A small-molecule ligand and the protein it binds are described below.
Small molecule (SMILES): CC(=O)N[C@@H]1[C@@H](O)[C@H](O)[C@@H](CO)O[C@H]1O

Sequence of chain 1.A:
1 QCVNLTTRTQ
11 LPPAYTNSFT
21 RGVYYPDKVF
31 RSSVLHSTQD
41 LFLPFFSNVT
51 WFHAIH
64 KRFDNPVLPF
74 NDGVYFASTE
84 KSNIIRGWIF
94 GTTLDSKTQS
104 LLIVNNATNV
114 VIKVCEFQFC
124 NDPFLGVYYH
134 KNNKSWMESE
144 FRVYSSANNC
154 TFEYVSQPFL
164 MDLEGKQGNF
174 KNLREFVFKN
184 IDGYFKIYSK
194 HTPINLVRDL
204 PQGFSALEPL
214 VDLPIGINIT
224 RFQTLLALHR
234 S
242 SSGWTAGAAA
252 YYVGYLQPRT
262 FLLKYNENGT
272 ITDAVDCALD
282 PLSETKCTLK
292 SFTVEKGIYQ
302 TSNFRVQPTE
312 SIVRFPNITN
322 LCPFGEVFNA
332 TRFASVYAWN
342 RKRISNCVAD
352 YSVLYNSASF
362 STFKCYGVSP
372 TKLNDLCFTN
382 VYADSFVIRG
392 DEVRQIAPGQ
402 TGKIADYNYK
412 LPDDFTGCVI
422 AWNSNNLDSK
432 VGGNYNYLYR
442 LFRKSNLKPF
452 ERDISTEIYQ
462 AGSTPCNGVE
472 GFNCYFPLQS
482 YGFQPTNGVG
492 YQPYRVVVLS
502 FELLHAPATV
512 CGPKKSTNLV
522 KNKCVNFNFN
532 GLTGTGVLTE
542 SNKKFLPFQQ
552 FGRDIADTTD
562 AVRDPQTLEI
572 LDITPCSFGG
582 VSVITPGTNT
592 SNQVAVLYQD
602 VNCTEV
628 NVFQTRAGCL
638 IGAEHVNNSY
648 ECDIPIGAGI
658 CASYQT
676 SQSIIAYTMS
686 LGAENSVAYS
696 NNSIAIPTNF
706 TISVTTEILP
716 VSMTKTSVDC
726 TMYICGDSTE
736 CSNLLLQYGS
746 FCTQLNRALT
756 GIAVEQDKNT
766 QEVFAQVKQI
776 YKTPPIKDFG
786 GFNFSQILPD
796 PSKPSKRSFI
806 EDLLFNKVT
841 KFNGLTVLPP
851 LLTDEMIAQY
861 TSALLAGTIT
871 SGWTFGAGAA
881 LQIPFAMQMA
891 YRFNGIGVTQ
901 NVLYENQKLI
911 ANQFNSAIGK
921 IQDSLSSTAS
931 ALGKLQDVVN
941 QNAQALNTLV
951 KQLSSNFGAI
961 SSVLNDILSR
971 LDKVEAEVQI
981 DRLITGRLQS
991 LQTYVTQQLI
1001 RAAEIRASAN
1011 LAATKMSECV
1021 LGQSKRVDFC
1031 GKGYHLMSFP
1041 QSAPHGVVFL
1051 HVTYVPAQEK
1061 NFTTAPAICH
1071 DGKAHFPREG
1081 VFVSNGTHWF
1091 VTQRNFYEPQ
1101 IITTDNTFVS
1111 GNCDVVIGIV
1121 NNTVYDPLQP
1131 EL

Binding-site contacts:
Ligand atom C2 contacts residue ASN330 of chain 1.A at 2.5 Å.
Ligand atom C7 contacts residue PHE325 of chain 1.A at 4.3 Å (hydrophobic).
Ligand atom O5 contacts residue ASN330 of chain 1.A at 2.4 Å (h-bond).
Ligand atom C5 contacts residue ASN330 of chain 1.A at 3.7 Å.
Ligand atom C1 contacts residue ASN330 of chain 1.A at 1.4 Å.
Ligand atom C3 contacts residue ASN330 of chain 1.A at 3.8 Å.
Ligand atom C7 contacts residue ASN330 of chain 1.A at 3.5 Å.
Ligand atom O7 contacts residue GLY326 of chain 1.A at 3.5 Å.
Ligand atom O7 contacts residue ASN330 of chain 1.A at 3.8 Å.
Ligand atom C8 contacts residue GLY326 of chain 1.A at 3.8 Å.
Ligand atom C7 contacts residue GLY326 of chain 1.A at 3.9 Å.
Ligand atom C8 contacts residue PHE325 of chain 1.A at 3.3 Å (hydrophobic).
Ligand atom O7 contacts residue PHE325 of chain 1.A at 4.4 Å.
Ligand atom C4 contacts residue ASN330 of chain 1.A at 4.2 Å.
Ligand atom N2 contacts residue ASN330 of chain 1.A at 2.9 Å (h-bond).
Ligand atom C8 contacts residue PHE329 of chain 1.A at 3.9 Å (hydrophobic).